Binding-site contacts:
Ligand atom C6 contacts residue SER216 of chain 1.A at 3.2 Å.
Ligand atom O7 contacts residue LEU163 of chain 2.A at 3.9 Å.
Ligand atom C5 contacts residue SER216 of chain 1.A at 3.7 Å.
Ligand atom C1 contacts residue SER216 of chain 1.A at 4.1 Å.
Ligand atom O6 contacts residue SER183 of chain 1.A at 4.0 Å.
Ligand atom O7 contacts residue ASN162 of chain 2.A at 2.8 Å (h-bond).
Ligand atom C8 contacts residue THR164 of chain 2.A at 4.2 Å.
Ligand atom N2 contacts residue ASN162 of chain 2.A at 3.0 Å (h-bond).
Ligand atom C6 contacts residue SER183 of chain 1.A at 4.1 Å.
Ligand atom O6 contacts residue SER216 of chain 1.A at 2.9 Å (h-bond).
Ligand atom C7 contacts residue ASN162 of chain 2.A at 3.2 Å.
Ligand atom C4 contacts residue SER216 of chain 1.A at 4.3 Å.
Ligand atom C3 contacts residue ASN162 of chain 2.A at 3.9 Å.
Ligand atom O6 contacts residue THR184 of chain 1.A at 3.6 Å.
Ligand atom C4 contacts residue ASN162 of chain 2.A at 4.3 Å.
Ligand atom O7 contacts residue THR164 of chain 2.A at 3.2 Å (h-bond).
Ligand atom C5 contacts residue ASN162 of chain 2.A at 3.6 Å.
Ligand atom C8 contacts residue ASN162 of chain 2.A at 3.3 Å.
Ligand atom O5 contacts residue ASN162 of chain 2.A at 2.4 Å (h-bond).
Ligand atom C2 contacts residue ASN162 of chain 2.A at 2.6 Å.
Ligand atom C7 contacts residue THR164 of chain 2.A at 3.9 Å.
Ligand atom C1 contacts residue ASN162 of chain 2.A at 1.4 Å.
Ligand atom O5 contacts residue SER216 of chain 1.A at 3.0 Å (h-bond).

This small molecule binds to this protein.
Small molecule (SMILES): CC(=O)N[C@@H]1[C@@H](O)[C@H](O)[C@@H](CO)O[C@H]1O

Sequence of chain 2.A:
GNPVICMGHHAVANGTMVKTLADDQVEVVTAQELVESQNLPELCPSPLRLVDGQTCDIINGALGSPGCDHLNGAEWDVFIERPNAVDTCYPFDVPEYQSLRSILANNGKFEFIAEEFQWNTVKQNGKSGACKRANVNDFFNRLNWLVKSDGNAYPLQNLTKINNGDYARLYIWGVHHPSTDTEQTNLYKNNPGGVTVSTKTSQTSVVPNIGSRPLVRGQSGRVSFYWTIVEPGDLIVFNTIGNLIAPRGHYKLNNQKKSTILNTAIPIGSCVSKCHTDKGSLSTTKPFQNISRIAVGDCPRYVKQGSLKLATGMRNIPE

Sequence of chain 1.A:
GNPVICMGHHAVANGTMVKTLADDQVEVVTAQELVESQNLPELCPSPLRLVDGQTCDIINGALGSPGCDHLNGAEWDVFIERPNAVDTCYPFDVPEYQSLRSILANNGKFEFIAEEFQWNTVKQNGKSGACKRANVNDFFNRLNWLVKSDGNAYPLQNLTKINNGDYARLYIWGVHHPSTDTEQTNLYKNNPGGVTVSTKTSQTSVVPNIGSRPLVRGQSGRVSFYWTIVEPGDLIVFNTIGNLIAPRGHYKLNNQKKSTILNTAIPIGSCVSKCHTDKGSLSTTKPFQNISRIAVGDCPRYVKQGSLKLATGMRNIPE